Sequence of chain 1.B:
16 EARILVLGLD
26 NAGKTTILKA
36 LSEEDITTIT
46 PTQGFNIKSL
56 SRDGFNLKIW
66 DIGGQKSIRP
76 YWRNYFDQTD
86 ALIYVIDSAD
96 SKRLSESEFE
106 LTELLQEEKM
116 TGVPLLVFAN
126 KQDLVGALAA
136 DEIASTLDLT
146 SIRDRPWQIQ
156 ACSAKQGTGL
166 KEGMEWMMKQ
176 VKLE

Binding-site contacts:
Ligand atom N3B contacts residue ASN26 of chain 1.B at 3.0 Å (h-bond).
Ligand atom O2G contacts residue LYS29 of chain 1.B at 2.8 Å (salt-bridge).
Ligand atom O1G contacts residue THR47 of chain 1.B at 3.0 Å (h-bond).
Ligand atom O2A contacts residue THR31 of chain 1.B at 2.6 Å (h-bond).
Ligand atom C6 contacts residue LYS160 of chain 1.B at 3.4 Å.
Ligand atom O6 contacts residue SER158 of chain 1.B at 3.4 Å (h-bond).
Ligand atom C4 contacts residue LYS126 of chain 1.B at 3.5 Å.
Ligand atom O1B contacts residue THR30 of chain 1.B at 3.0 Å (h-bond).
Ligand atom O6 contacts residue ALA159 of chain 1.B at 2.9 Å (h-bond).
Ligand atom N1 contacts residue LYS160 of chain 1.B at 3.3 Å.
Ligand atom C8 contacts residue THR31 of chain 1.B at 3.3 Å.
Ligand atom O1G contacts residue MG1 of chain 1.F at 2.0 Å.
Ligand atom O2A contacts residue GLY28 of chain 1.B at 3.5 Å.
Ligand atom N7 contacts residue ASN125 of chain 1.B at 3.2 Å (h-bond).
Ligand atom C4' contacts residue ASN26 of chain 1.B at 3.3 Å.
Ligand atom N2 contacts residue LEU129 of chain 1.B at 3.2 Å.
Ligand atom N9 contacts residue LYS126 of chain 1.B at 3.6 Å.
Ligand atom C6 contacts residue LYS126 of chain 1.B at 3.4 Å.
Ligand atom O3A contacts residue GLY28 of chain 1.B at 3.0 Å (h-bond).
Ligand atom O2G contacts residue ASP25 of chain 1.B at 3.3 Å.
Ligand atom N2 contacts residue LYS160 of chain 1.B at 3.6 Å.
Ligand atom O6 contacts residue ASN125 of chain 1.B at 3.4 Å (h-bond).
Ligand atom O2B contacts residue ALA27 of chain 1.B at 3.5 Å (h-bond).
Ligand atom O1B contacts residue MG1 of chain 1.F at 2.4 Å.
Ligand atom PG contacts residue MG1 of chain 1.F at 3.3 Å.
Ligand atom O6 contacts residue ASP128 of chain 1.B at 3.4 Å (salt-bridge).
Ligand atom O2G contacts residue GLY69 of chain 1.B at 2.7 Å (h-bond).
Ligand atom C5' contacts residue ASN26 of chain 1.B at 3.2 Å.
Ligand atom O2B contacts residue LYS29 of chain 1.B at 2.9 Å (salt-bridge).
Ligand atom O2G contacts residue GLY68 of chain 1.B at 3.6 Å.
Ligand atom PB contacts residue MG1 of chain 1.F at 3.5 Å.
Ligand atom O4' contacts residue LYS126 of chain 1.B at 3.3 Å (salt-bridge).
Ligand atom O6 contacts residue LYS160 of chain 1.B at 2.9 Å (salt-bridge).
Ligand atom PB contacts residue LYS29 of chain 1.B at 3.6 Å.
Ligand atom C5 contacts residue LYS126 of chain 1.B at 3.6 Å.
Ligand atom O3G contacts residue THR47 of chain 1.B at 3.6 Å.
Ligand atom O2B contacts residue GLY28 of chain 1.B at 3.1 Å (h-bond).
Ligand atom N1 contacts residue LYS126 of chain 1.B at 3.4 Å.
Ligand atom N2 contacts residue ASP128 of chain 1.B at 3.0 Å (salt-bridge).
Ligand atom N1 contacts residue ASP128 of chain 1.B at 2.9 Å (salt-bridge).

This small molecule binds to this protein.
Small molecule (SMILES): Nc1nc2c(ncn2[C@@H]2O[C@H](CO[P](=O)(O)O[P](=O)(O)NP(=O)(O)O)[C@@H](O)[C@H]2O)c(=O)[nH]1